The small molecule below binds the protein below.
Small molecule (SMILES): CC(=O)N[C@@H]1[C@@H](O[C@H](C)C(=O)O)[C@H](O)[C@@H](CO)O[C@@H]1O

Sequence of chain 1.C:
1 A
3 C

Binding-site contacts:
Ligand atom O10 contacts residue CYS3 of chain 1.C at 4.0 Å.
Ligand atom O7 contacts residue UDP1 of chain 1.E at 4.1 Å.
Ligand atom C10 contacts residue FGA2 of chain 1.C at 3.2 Å.
Ligand atom O10 contacts residue FGA2 of chain 1.C at 3.4 Å (h-bond).
Ligand atom N2 contacts residue ARG212 of chain 1.A at 4.1 Å.
Ligand atom N2 contacts residue UDP1 of chain 1.E at 2.9 Å (h-bond).
Ligand atom O1 contacts residue ARG212 of chain 1.A at 3.2 Å (salt-bridge).
Ligand atom C1 contacts residue ARG212 of chain 1.A at 4.2 Å.
Ligand atom O5 contacts residue UDP1 of chain 1.E at 3.3 Å (h-bond).
Ligand atom C11 contacts residue ARG212 of chain 1.A at 3.8 Å.
Ligand atom C2 contacts residue ALA1 of chain 1.C at 4.0 Å (hydrophobic).
Ligand atom C4 contacts residue ARG212 of chain 1.A at 4.2 Å.
Ligand atom O10 contacts residue ALA1 of chain 1.C at 2.4 Å (h-bond).
Ligand atom O6 contacts residue ASN39 of chain 1.A at 3.8 Å.
Ligand atom C11 contacts residue THR210 of chain 1.A at 3.6 Å.
Ligand atom C8 contacts residue DAL4 of chain 1.C at 3.6 Å.
Ligand atom C10 contacts residue THR210 of chain 1.A at 3.7 Å.
Ligand atom C9 contacts residue THR210 of chain 1.A at 4.1 Å.
Ligand atom C2 contacts residue ARG212 of chain 1.A at 4.2 Å.
Ligand atom N2 contacts residue ALA1 of chain 1.C at 3.8 Å.
Ligand atom C5 contacts residue UDP1 of chain 1.E at 3.9 Å.
Ligand atom C2 contacts residue UDP1 of chain 1.E at 3.8 Å.
Ligand atom O10 contacts residue ARG212 of chain 1.A at 4.3 Å.
Ligand atom C10 contacts residue ALA1 of chain 1.C at 1.4 Å (hydrophobic).
Ligand atom O6 contacts residue UDP1 of chain 1.E at 4.2 Å.
Ligand atom C3 contacts residue ALA1 of chain 1.C at 3.9 Å (hydrophobic).
Ligand atom C9 contacts residue ALA1 of chain 1.C at 2.5 Å (hydrophobic).
Ligand atom C11 contacts residue ALA1 of chain 1.C at 3.2 Å (hydrophobic).
Ligand atom C7 contacts residue UDP1 of chain 1.E at 3.5 Å.
Ligand atom C7 contacts residue ALA1 of chain 1.C at 3.5 Å (hydrophobic).
Ligand atom C9 contacts residue ARG212 of chain 1.A at 4.1 Å.
Ligand atom O7 contacts residue ALA1 of chain 1.C at 3.3 Å.
Ligand atom O4 contacts residue ARG212 of chain 1.A at 4.2 Å.
Ligand atom C3 contacts residue ARG212 of chain 1.A at 3.6 Å.
Ligand atom O1 contacts residue UDP1 of chain 1.E at 1.6 Å.
Ligand atom C1 contacts residue UDP1 of chain 1.E at 2.7 Å.
Ligand atom C11 contacts residue HIS211 of chain 1.A at 3.8 Å.
Ligand atom C8 contacts residue UDP1 of chain 1.E at 3.3 Å.
Ligand atom C8 contacts residue ALA1 of chain 1.C at 3.8 Å (hydrophobic).
Ligand atom O3 contacts residue ALA1 of chain 1.C at 2.7 Å (h-bond).

Sequence of chain 1.A:
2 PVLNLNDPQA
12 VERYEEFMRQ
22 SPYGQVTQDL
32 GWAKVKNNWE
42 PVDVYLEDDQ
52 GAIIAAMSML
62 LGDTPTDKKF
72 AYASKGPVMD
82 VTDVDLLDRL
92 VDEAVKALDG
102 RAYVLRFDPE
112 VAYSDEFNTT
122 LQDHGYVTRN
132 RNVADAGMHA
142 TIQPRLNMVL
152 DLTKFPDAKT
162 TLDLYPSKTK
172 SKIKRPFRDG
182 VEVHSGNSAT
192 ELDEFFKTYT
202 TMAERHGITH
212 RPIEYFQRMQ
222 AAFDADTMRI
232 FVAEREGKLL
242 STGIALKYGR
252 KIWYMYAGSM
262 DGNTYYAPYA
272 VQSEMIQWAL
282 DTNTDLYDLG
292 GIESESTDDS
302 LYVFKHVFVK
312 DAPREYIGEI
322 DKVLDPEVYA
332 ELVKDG